Binding-site contacts:
Ligand atom N17 contacts residue VAL16 of chain 1.A at 3.7 Å.
Ligand atom C2 contacts residue TYR307 of chain 1.A at 3.9 Å (hydrophobic).
Ligand atom N21 contacts residue LYS293 of chain 1.A at 3.9 Å.
Ligand atom N21 contacts residue VAL16 of chain 1.A at 3.7 Å.
Ligand atom C23 contacts residue TYR307 of chain 1.A at 4.1 Å (hydrophobic).
Ligand atom C15 contacts residue GLN308 of chain 1.A at 3.7 Å.
Ligand atom C23 contacts residue PHE101 of chain 1.A at 4.0 Å (hydrophobic).
Ligand atom C3 contacts residue ILE304 of chain 1.A at 3.3 Å (hydrophobic).
Ligand atom C17 contacts residue PHE19 of chain 1.A at 3.5 Å (hydrophobic).
Ligand atom C8 contacts residue ILE304 of chain 1.A at 3.5 Å (hydrophobic).
Ligand atom N17 contacts residue ILE304 of chain 1.A at 3.5 Å.
Ligand atom N19 contacts residue LYS293 of chain 1.A at 2.9 Å (salt-bridge).
Ligand atom C20 contacts residue GLU156 of chain 1.A at 3.5 Å.
Ligand atom C2 contacts residue PHE19 of chain 1.A at 3.9 Å (hydrophobic).
Ligand atom C8 contacts residue TYR307 of chain 1.A at 3.5 Å (hydrophobic).
Ligand atom C12 contacts residue GLN308 of chain 1.A at 3.3 Å.
Ligand atom CL1 contacts residue GLN308 of chain 1.A at 3.4 Å.
Ligand atom C18 contacts residue TRP303 of chain 1.A at 4.1 Å (hydrophobic).
Ligand atom N19 contacts residue VAL16 of chain 1.A at 3.5 Å.
Ligand atom C22 contacts residue GLU156 of chain 1.A at 3.6 Å.
Ligand atom N21 contacts residue GLU156 of chain 1.A at 2.6 Å (salt-bridge).
Ligand atom N21 contacts residue LEU153 of chain 1.A at 3.2 Å.
Ligand atom N19 contacts residue GLU156 of chain 1.A at 3.6 Å.
Ligand atom C18 contacts residue VAL16 of chain 1.A at 3.5 Å (hydrophobic).
Ligand atom C23 contacts residue PHE19 of chain 1.A at 3.7 Å (hydrophobic).
Ligand atom C22 contacts residue PHE101 of chain 1.A at 3.9 Å (hydrophobic).
Ligand atom C18 contacts residue LEU153 of chain 1.A at 4.0 Å (hydrophobic).
Ligand atom N1 contacts residue TYR307 of chain 1.A at 3.5 Å.
Ligand atom C24 contacts residue VAL16 of chain 1.A at 4.0 Å (hydrophobic).
Ligand atom C4 contacts residue TYR307 of chain 1.A at 4.1 Å (hydrophobic).
Ligand atom C20 contacts residue LEU153 of chain 1.A at 3.2 Å (hydrophobic).
Ligand atom C20 contacts residue VAL16 of chain 1.A at 3.8 Å (hydrophobic).
Ligand atom C16 contacts residue VAL16 of chain 1.A at 4.0 Å (hydrophobic).
Ligand atom C15 contacts residue TYR307 of chain 1.A at 4.1 Å (hydrophobic).
Ligand atom C18 contacts residue LYS293 of chain 1.A at 3.8 Å.
Ligand atom C14 contacts residue GLN308 of chain 1.A at 2.7 Å.
Ligand atom C20 contacts residue LYS293 of chain 1.A at 3.7 Å.
Ligand atom C24 contacts residue LEU153 of chain 1.A at 3.9 Å (hydrophobic).
Ligand atom C22 contacts residue LEU153 of chain 1.A at 4.0 Å (hydrophobic).
Ligand atom N19 contacts residue LEU153 of chain 1.A at 3.2 Å.

A protein and the small-molecule ligand that binds it are described below.
Small molecule (SMILES): [NH3+]C1(Cc2ccc(Cl)cc2)CCN(c2ncnc3[nH]ccc23)CC1

Sequence of chain 1.A:
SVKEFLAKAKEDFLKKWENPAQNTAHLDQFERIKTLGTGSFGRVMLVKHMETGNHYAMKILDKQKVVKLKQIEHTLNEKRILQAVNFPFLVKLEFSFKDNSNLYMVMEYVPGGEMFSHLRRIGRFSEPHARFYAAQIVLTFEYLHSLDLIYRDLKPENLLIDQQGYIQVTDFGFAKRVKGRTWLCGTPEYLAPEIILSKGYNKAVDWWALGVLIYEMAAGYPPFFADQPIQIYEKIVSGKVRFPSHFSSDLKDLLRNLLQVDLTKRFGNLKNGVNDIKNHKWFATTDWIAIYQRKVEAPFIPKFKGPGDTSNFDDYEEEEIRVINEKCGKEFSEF